Binding-site contacts:
Ligand atom O7 contacts residue MET340 of chain 1.B at 3.6 Å.
Ligand atom C1 contacts residue ASN323 of chain 1.B at 1.4 Å.
Ligand atom N2 contacts residue SER338 of chain 1.B at 4.0 Å.
Ligand atom O5 contacts residue SER338 of chain 1.B at 4.5 Å.
Ligand atom C3 contacts residue ASN323 of chain 1.B at 3.8 Å.
Ligand atom C7 contacts residue ASN323 of chain 1.B at 4.0 Å.
Ligand atom O7 contacts residue ASN323 of chain 1.B at 4.3 Å.
Ligand atom C4 contacts residue ASN323 of chain 1.B at 4.2 Å.
Ligand atom C1 contacts residue THR325 of chain 1.B at 4.5 Å.
Ligand atom C2 contacts residue ASN323 of chain 1.B at 2.4 Å.
Ligand atom C2 contacts residue SER338 of chain 1.B at 4.2 Å.
Ligand atom C7 contacts residue MET340 of chain 1.B at 4.0 Å (hydrophobic).
Ligand atom N2 contacts residue MET340 of chain 1.B at 4.5 Å.
Ligand atom C1 contacts residue SER338 of chain 1.B at 3.8 Å.
Ligand atom C5 contacts residue SER338 of chain 1.B at 4.1 Å.
Ligand atom C5 contacts residue ASN323 of chain 1.B at 3.7 Å.
Ligand atom O5 contacts residue ASN323 of chain 1.B at 2.4 Å (h-bond).
Ligand atom C3 contacts residue SER338 of chain 1.B at 4.2 Å.
Ligand atom N2 contacts residue ASN323 of chain 1.B at 2.9 Å (h-bond).

A protein and the small-molecule ligand that binds it are described below.
Small molecule (SMILES): CC(=O)N[C@H]1[C@@H](O[C@H]2[C@H](O)[C@@H](NC(C)=O)CO[C@@H]2CO)O[C@H](CO)[C@@H](O[C@@H]2O[C@H](CO)[C@@H](O)[C@H](O)[C@@H]2O)[C@@H]1O

Sequence of chain 1.B:
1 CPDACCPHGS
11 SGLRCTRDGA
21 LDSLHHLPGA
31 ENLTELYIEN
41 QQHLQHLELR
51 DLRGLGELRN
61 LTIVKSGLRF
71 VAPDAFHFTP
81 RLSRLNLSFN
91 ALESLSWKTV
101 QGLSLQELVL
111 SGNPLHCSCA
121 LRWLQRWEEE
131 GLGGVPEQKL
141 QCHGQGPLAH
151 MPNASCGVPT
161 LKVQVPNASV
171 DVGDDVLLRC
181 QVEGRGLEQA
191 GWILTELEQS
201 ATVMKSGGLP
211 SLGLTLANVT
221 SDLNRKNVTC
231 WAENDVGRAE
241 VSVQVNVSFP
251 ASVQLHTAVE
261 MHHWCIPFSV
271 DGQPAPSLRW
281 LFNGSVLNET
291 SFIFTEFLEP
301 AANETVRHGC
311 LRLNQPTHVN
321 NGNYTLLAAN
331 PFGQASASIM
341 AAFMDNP